Binding-site contacts:
Ligand atom SAG contacts residue ARG157 of chain 54.B at 3.6 Å (salt-bridge).
Ligand atom O6B contacts residue LEU62 of chain 54.B at 4.0 Å.
Ligand atom C6 contacts residue HIS94 of chain 54.B at 3.9 Å.
Ligand atom O5B contacts residue LYS156 of chain 54.B at 3.3 Å.
Ligand atom OAH contacts residue ARG157 of chain 54.B at 3.1 Å (salt-bridge).
Ligand atom O6A contacts residue HIS94 of chain 54.B at 3.2 Å (h-bond).
Ligand atom O4 contacts residue SER93 of chain 54.B at 3.0 Å (h-bond).
Ligand atom OBI contacts residue LYS156 of chain 54.B at 4.0 Å.
Ligand atom O3 contacts residue ALA158 of chain 54.B at 3.0 Å (h-bond).
Ligand atom OAF contacts residue ARG157 of chain 54.B at 2.8 Å (salt-bridge).
Ligand atom O4 contacts residue HIS155 of chain 54.B at 3.5 Å (h-bond).
Ligand atom O4 contacts residue LYS156 of chain 54.B at 3.5 Å.
Ligand atom C3 contacts residue ARG157 of chain 54.B at 3.7 Å.
Ligand atom O5 contacts residue HIS155 of chain 54.B at 3.6 Å.
Ligand atom O6A contacts residue SER93 of chain 54.B at 3.2 Å.
Ligand atom O6A contacts residue HIS155 of chain 54.B at 3.8 Å.
Ligand atom C5 contacts residue HIS155 of chain 54.B at 4.0 Å.
Ligand atom O5 contacts residue ARG157 of chain 54.B at 3.8 Å.
Ligand atom C3 contacts residue LYS156 of chain 54.B at 4.0 Å.
Ligand atom O6B contacts residue HIS94 of chain 54.B at 4.0 Å.
Ligand atom O5 contacts residue LYS156 of chain 54.B at 3.4 Å.
Ligand atom O6B contacts residue LYS156 of chain 54.B at 3.3 Å.
Ligand atom OAH contacts residue ASP3 of chain 54.B at 4.0 Å.
Ligand atom C6 contacts residue LEU62 of chain 54.B at 3.5 Å (hydrophobic).
Ligand atom O6A contacts residue LEU62 of chain 54.B at 3.4 Å.
Ligand atom OAH contacts residue LEU2 of chain 54.B at 2.8 Å (h-bond).
Ligand atom C4 contacts residue LYS156 of chain 54.B at 4.0 Å.
Ligand atom OAH contacts residue THR4 of chain 54.B at 3.7 Å.
Ligand atom O6B contacts residue ARG157 of chain 54.B at 3.3 Å (salt-bridge).
Ligand atom O3 contacts residue ARG157 of chain 54.B at 3.3 Å (salt-bridge).
Ligand atom OAF contacts residue ALA158 of chain 54.B at 3.3 Å.
Ligand atom C6 contacts residue SER93 of chain 54.B at 4.0 Å.
Ligand atom SAG contacts residue THR4 of chain 54.B at 3.9 Å.
Ligand atom O3 contacts residue LYS156 of chain 54.B at 3.0 Å.
Ligand atom C5 contacts residue LEU62 of chain 54.B at 3.8 Å (hydrophobic).
Ligand atom OAF contacts residue THR4 of chain 54.B at 2.9 Å (h-bond).
Ligand atom C2 contacts residue ALA158 of chain 54.B at 3.7 Å (hydrophobic).
Ligand atom C3 contacts residue ALA158 of chain 54.B at 4.0 Å (hydrophobic).
Ligand atom C6 contacts residue HIS155 of chain 54.B at 3.4 Å.
Ligand atom O6B contacts residue HIS155 of chain 54.B at 3.3 Å (h-bond).

Sequence of chain 54.B:
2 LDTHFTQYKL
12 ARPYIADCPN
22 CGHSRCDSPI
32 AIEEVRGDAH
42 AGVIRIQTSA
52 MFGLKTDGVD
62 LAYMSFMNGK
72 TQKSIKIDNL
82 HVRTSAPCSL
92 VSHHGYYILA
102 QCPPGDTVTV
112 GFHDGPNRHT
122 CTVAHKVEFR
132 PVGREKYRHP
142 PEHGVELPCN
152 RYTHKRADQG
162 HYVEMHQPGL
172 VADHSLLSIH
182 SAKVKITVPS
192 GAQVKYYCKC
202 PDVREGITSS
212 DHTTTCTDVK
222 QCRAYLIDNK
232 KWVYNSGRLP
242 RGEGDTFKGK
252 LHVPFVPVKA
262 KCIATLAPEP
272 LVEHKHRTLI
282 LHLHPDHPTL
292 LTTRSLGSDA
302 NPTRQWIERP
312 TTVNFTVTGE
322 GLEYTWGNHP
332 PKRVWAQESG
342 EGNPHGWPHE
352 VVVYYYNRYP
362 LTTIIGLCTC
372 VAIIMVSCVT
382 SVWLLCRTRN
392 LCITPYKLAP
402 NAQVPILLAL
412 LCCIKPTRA

This small molecule binds to this protein.
Small molecule (SMILES): O=C(O)[C@@H]1O[C@H](O[C@H]2[C@@H](OS(=O)(=O)O)O[C@@H](O)[C@H](NS(=O)(=O)O)[C@H]2O)[C@@H](OS(=O)(=O)O)[C@H](O)[C@@H]1O